Sequence of chain 1.D:
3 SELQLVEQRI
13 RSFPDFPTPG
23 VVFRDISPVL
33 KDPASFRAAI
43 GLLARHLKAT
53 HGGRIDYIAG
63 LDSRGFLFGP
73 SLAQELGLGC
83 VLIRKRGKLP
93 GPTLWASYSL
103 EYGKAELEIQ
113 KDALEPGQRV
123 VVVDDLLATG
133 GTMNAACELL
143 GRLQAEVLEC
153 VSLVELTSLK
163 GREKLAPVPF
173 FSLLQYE

This protein binds this small molecule.
Small molecule (SMILES): Nc1ncnc2[nH]cnc12

Binding-site contacts:
Ligand atom C2 contacts residue PHE25 of chain 1.D at 3.4 Å (hydrophobic).
Ligand atom C6 contacts residue ARG26 of chain 1.D at 4.0 Å.
Ligand atom C5 contacts residue TYR104 of chain 1.D at 3.7 Å (hydrophobic).
Ligand atom N3 contacts residue ARG66 of chain 1.D at 3.0 Å (salt-bridge).
Ligand atom N3 contacts residue PHE25 of chain 1.D at 3.5 Å.
Ligand atom N1 contacts residue ARG26 of chain 1.D at 2.9 Å (salt-bridge).
Ligand atom N6 contacts residue LEU158 of chain 1.D at 3.5 Å.
Ligand atom C6 contacts residue GLU103 of chain 1.D at 3.6 Å.
Ligand atom N6 contacts residue VAL24 of chain 1.D at 3.0 Å (h-bond).
Ligand atom C8 contacts residue PRP1 of chain 1.O at 3.3 Å.
Ligand atom N9 contacts residue LEU128 of chain 1.D at 3.5 Å.
Ligand atom N9 contacts residue ARG66 of chain 1.D at 3.8 Å.
Ligand atom C8 contacts residue LEU128 of chain 1.D at 3.7 Å (hydrophobic).
Ligand atom N1 contacts residue LEU128 of chain 1.D at 3.8 Å.
Ligand atom N7 contacts residue LEU128 of chain 1.D at 3.8 Å.
Ligand atom C2 contacts residue LEU128 of chain 1.D at 3.5 Å (hydrophobic).
Ligand atom N6 contacts residue PHE25 of chain 1.D at 4.0 Å.
Ligand atom C4 contacts residue TYR104 of chain 1.D at 3.8 Å (hydrophobic).
Ligand atom N6 contacts residue VAL23 of chain 1.D at 3.6 Å.
Ligand atom N1 contacts residue PHE25 of chain 1.D at 3.4 Å.
Ligand atom N7 contacts residue TYR104 of chain 1.D at 3.5 Å.
Ligand atom N9 contacts residue TYR104 of chain 1.D at 3.5 Å (h-bond).
Ligand atom C8 contacts residue ALA130 of chain 1.D at 3.9 Å (hydrophobic).
Ligand atom C5 contacts residue GLU103 of chain 1.D at 3.4 Å.
Ligand atom N6 contacts residue GLU103 of chain 1.D at 3.0 Å (salt-bridge).
Ligand atom C6 contacts residue PHE25 of chain 1.D at 4.0 Å (hydrophobic).
Ligand atom C2 contacts residue ARG66 of chain 1.D at 3.7 Å.
Ligand atom C2 contacts residue ARG26 of chain 1.D at 3.3 Å.
Ligand atom C4 contacts residue ARG66 of chain 1.D at 3.9 Å.
Ligand atom C6 contacts residue LEU158 of chain 1.D at 4.0 Å (hydrophobic).
Ligand atom N1 contacts residue VAL24 of chain 1.D at 3.9 Å.
Ligand atom N7 contacts residue GLU103 of chain 1.D at 2.6 Å (salt-bridge).
Ligand atom C8 contacts residue GLU103 of chain 1.D at 3.8 Å.
Ligand atom C6 contacts residue VAL24 of chain 1.D at 3.9 Å (hydrophobic).
Ligand atom N9 contacts residue PRP1 of chain 1.O at 3.2 Å (h-bond).
Ligand atom C8 contacts residue TYR104 of chain 1.D at 3.5 Å (hydrophobic).
Ligand atom N7 contacts residue ALA130 of chain 1.D at 3.7 Å.
Ligand atom N3 contacts residue LEU128 of chain 1.D at 3.6 Å.
Ligand atom C5 contacts residue LEU128 of chain 1.D at 3.6 Å (hydrophobic).
Ligand atom C4 contacts residue LEU128 of chain 1.D at 3.4 Å (hydrophobic).